Sequence of chain 2.A:
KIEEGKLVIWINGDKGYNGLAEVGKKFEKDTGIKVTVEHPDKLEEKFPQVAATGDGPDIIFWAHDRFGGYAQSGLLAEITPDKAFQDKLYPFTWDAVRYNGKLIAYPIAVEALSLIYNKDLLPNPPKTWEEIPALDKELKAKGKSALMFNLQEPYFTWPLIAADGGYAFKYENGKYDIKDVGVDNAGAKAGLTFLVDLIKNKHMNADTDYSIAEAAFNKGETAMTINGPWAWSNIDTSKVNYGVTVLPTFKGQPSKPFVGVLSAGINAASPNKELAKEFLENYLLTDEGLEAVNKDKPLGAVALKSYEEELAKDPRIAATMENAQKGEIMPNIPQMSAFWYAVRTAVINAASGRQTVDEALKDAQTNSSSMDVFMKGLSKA

Binding-site contacts:
Ligand atom O3 contacts residue ALA64 of chain 2.A at 3.3 Å.
Ligand atom O3 contacts residue TRP63 of chain 2.A at 3.1 Å (h-bond).
Ligand atom O3 contacts residue ASP66 of chain 2.A at 2.7 Å (salt-bridge).
Ligand atom O2 contacts residue MET331 of chain 2.A at 3.9 Å.
Ligand atom O1 contacts residue ASN13 of chain 2.A at 3.6 Å (h-bond).
Ligand atom C6 contacts residue PHE157 of chain 2.A at 3.9 Å (hydrophobic).
Ligand atom C6 contacts residue TYR156 of chain 2.A at 3.8 Å (hydrophobic).
Ligand atom O4 contacts residue ARG67 of chain 2.A at 2.8 Å (salt-bridge).
Ligand atom O1 contacts residue LYS16 of chain 2.A at 3.5 Å (salt-bridge).
Ligand atom O3 contacts residue ARG67 of chain 2.A at 2.9 Å (salt-bridge).
Ligand atom C6 contacts residue TRP341 of chain 2.A at 3.5 Å (hydrophobic).
Ligand atom O6 contacts residue GLU154 of chain 2.A at 2.7 Å (salt-bridge).
Ligand atom C2 contacts residue LYS16 of chain 2.A at 3.7 Å.
Ligand atom C6 contacts residue PRO155 of chain 2.A at 3.8 Å (hydrophobic).
Ligand atom C1 contacts residue TYR156 of chain 2.A at 3.5 Å (hydrophobic).
Ligand atom O3 contacts residue TRP341 of chain 2.A at 3.8 Å.
Ligand atom O5 contacts residue TRP341 of chain 2.A at 4.0 Å.
Ligand atom C6 contacts residue GLU154 of chain 2.A at 3.4 Å.
Ligand atom O2 contacts residue LYS16 of chain 2.A at 2.7 Å (salt-bridge).
Ligand atom C4 contacts residue TYR156 of chain 2.A at 3.9 Å (hydrophobic).
Ligand atom O6 contacts residue TYR156 of chain 2.A at 3.1 Å (h-bond).
Ligand atom O2 contacts residue ALA64 of chain 2.A at 3.3 Å.
Ligand atom C4 contacts residue ARG67 of chain 2.A at 3.7 Å.
Ligand atom O1 contacts residue ASP15 of chain 2.A at 3.1 Å (salt-bridge).
Ligand atom C4 contacts residue TRP341 of chain 2.A at 3.7 Å (hydrophobic).
Ligand atom O3 contacts residue GLU112 of chain 2.A at 3.8 Å.
Ligand atom O2 contacts residue GLU112 of chain 2.A at 2.6 Å (salt-bridge).
Ligand atom C2 contacts residue TRP231 of chain 2.A at 4.0 Å (hydrophobic).
Ligand atom O6 contacts residue PHE157 of chain 2.A at 3.9 Å.
Ligand atom C1 contacts residue ASP15 of chain 2.A at 3.8 Å.
Ligand atom O2 contacts residue TRP63 of chain 2.A at 3.5 Å (h-bond).
Ligand atom O2 contacts residue ASP66 of chain 2.A at 2.6 Å (salt-bridge).
Ligand atom O6 contacts residue PRO155 of chain 2.A at 3.4 Å.
Ligand atom C2 contacts residue ASP66 of chain 2.A at 3.4 Å.
Ligand atom C1 contacts residue TRP231 of chain 2.A at 3.8 Å (hydrophobic).
Ligand atom C3 contacts residue TRP63 of chain 2.A at 3.6 Å (hydrophobic).
Ligand atom O5 contacts residue TYR156 of chain 2.A at 3.2 Å.
Ligand atom C3 contacts residue ASP66 of chain 2.A at 3.6 Å.
Ligand atom C2 contacts residue GLU112 of chain 2.A at 3.4 Å.
Ligand atom C1 contacts residue LYS16 of chain 2.A at 3.6 Å.

This protein binds this small molecule.
Small molecule (SMILES): OC[C@H]1O[C@H](O[C@H]2[C@H](O)[C@@H](O)[C@@H](O)O[C@@H]2CO)[C@H](O)[C@@H](O)[C@@H]1O